This small molecule binds to this protein.
Small molecule (SMILES): CC(=O)N[C@@H]1[C@@H](O)[C@H](O)[C@@H](CO)O[C@H]1O

Binding-site contacts:
Ligand atom O5 contacts residue ASN271 of chain 1.I at 2.3 Å (h-bond).
Ligand atom C4 contacts residue ASN271 of chain 1.I at 4.2 Å.
Ligand atom C1 contacts residue ASN271 of chain 1.I at 1.4 Å.
Ligand atom N2 contacts residue ASN271 of chain 1.I at 3.0 Å (h-bond).
Ligand atom C2 contacts residue ASN271 of chain 1.I at 2.5 Å.
Ligand atom C3 contacts residue ASN271 of chain 1.I at 3.8 Å.
Ligand atom C7 contacts residue ASN271 of chain 1.I at 4.1 Å.
Ligand atom O5 contacts residue ILE292 of chain 1.I at 4.4 Å.
Ligand atom C5 contacts residue ASN271 of chain 1.I at 3.6 Å.
Ligand atom C6 contacts residue ILE292 of chain 1.I at 4.3 Å (hydrophobic).
Ligand atom O6 contacts residue ILE292 of chain 1.I at 3.7 Å.

Sequence of chain 1.I:
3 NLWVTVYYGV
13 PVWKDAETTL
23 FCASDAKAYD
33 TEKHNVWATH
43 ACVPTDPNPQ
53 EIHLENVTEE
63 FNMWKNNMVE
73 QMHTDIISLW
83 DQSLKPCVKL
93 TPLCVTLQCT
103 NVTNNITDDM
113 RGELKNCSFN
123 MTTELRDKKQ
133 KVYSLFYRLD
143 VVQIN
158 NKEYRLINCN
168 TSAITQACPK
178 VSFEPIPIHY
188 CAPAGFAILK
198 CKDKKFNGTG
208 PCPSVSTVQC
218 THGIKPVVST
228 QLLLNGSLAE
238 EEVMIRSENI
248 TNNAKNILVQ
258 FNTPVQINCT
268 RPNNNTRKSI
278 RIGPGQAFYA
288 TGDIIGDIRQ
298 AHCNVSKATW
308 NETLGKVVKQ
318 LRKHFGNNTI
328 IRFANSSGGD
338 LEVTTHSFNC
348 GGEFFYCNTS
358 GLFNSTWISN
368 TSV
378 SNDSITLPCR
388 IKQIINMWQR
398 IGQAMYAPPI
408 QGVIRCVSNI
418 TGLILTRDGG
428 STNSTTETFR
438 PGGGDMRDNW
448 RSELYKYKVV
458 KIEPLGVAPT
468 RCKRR